Binding-site contacts:
Ligand atom C3 contacts residue ASN31 of chain 1.B at 4.2 Å.
Ligand atom C5 contacts residue ALA32 of chain 1.B at 4.1 Å (hydrophobic).
Ligand atom C2 contacts residue GLU35 of chain 1.B at 3.9 Å.
Ligand atom C3 contacts residue ASP58 of chain 1.B at 3.1 Å.
Ligand atom O4 contacts residue THR150 of chain 1.B at 3.0 Å (h-bond).
Ligand atom C1 contacts residue ILE63 of chain 1.B at 4.2 Å (hydrophobic).
Ligand atom C6 contacts residue VAL152 of chain 1.B at 3.4 Å (hydrophobic).
Ligand atom C3 contacts residue THR150 of chain 1.B at 3.7 Å.
Ligand atom O2 contacts residue ILE63 of chain 1.B at 3.1 Å.
Ligand atom O1 contacts residue VAL152 of chain 1.B at 4.1 Å.
Ligand atom CM contacts residue ILE79 of chain 1.B at 3.8 Å (hydrophobic).
Ligand atom O4 contacts residue ALA32 of chain 1.B at 3.3 Å.
Ligand atom C2 contacts residue ASN31 of chain 1.B at 4.0 Å.
Ligand atom O4 contacts residue ASP58 of chain 1.B at 2.7 Å (salt-bridge).
Ligand atom C6 contacts residue VAL28 of chain 1.B at 3.8 Å (hydrophobic).
Ligand atom C1 contacts residue ASN31 of chain 1.B at 3.7 Å.
Ligand atom C4 contacts residue ALA32 of chain 1.B at 3.5 Å (hydrophobic).
Ligand atom C4 contacts residue ASP58 of chain 1.B at 3.3 Å.
Ligand atom C contacts residue ILE63 of chain 1.B at 3.7 Å (hydrophobic).
Ligand atom CM contacts residue VAL105 of chain 1.B at 3.9 Å (hydrophobic).
Ligand atom O1 contacts residue VAL105 of chain 1.B at 3.3 Å.
Ligand atom C4 contacts residue THR150 of chain 1.B at 3.7 Å.
Ligand atom CM contacts residue ASN31 of chain 1.B at 3.3 Å.
Ligand atom O4 contacts residue GLN57 of chain 1.B at 3.5 Å.
Ligand atom C5 contacts residue VAL56 of chain 1.B at 3.7 Å (hydrophobic).
Ligand atom C3 contacts residue GLU35 of chain 1.B at 3.9 Å.
Ligand atom C5 contacts residue VAL28 of chain 1.B at 3.9 Å (hydrophobic).
Ligand atom C1 contacts residue THR150 of chain 1.B at 4.1 Å.
Ligand atom C3 contacts residue ALA32 of chain 1.B at 3.6 Å (hydrophobic).
Ligand atom C4 contacts residue VAL56 of chain 1.B at 4.1 Å (hydrophobic).
Ligand atom O1 contacts residue ASN31 of chain 1.B at 4.1 Å.
Ligand atom C2 contacts residue ILE63 of chain 1.B at 4.2 Å (hydrophobic).
Ligand atom C contacts residue ASN31 of chain 1.B at 3.6 Å.
Ligand atom O4 contacts residue VAL56 of chain 1.B at 3.5 Å (h-bond).
Ligand atom C1 contacts residue VAL152 of chain 1.B at 4.1 Å (hydrophobic).
Ligand atom C2 contacts residue THR150 of chain 1.B at 3.8 Å.
Ligand atom C5 contacts residue VAL152 of chain 1.B at 3.8 Å (hydrophobic).
Ligand atom O2 contacts residue ASN31 of chain 1.B at 3.6 Å.
Ligand atom CM contacts residue ILE63 of chain 1.B at 3.8 Å (hydrophobic).
Ligand atom C2 contacts residue ALA32 of chain 1.B at 4.1 Å (hydrophobic).

Sequence of chain 1.B:
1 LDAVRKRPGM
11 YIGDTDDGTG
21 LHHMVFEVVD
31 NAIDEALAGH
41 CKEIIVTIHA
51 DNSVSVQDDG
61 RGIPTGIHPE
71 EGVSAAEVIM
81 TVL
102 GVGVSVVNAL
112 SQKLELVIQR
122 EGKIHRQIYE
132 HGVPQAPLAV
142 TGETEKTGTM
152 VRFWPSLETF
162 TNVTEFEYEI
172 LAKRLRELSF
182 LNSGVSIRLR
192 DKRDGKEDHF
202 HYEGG

This small molecule binds to this protein.
Small molecule (SMILES): COC(=O)c1ccc(O)cc1